Sequence of chain 41.D:
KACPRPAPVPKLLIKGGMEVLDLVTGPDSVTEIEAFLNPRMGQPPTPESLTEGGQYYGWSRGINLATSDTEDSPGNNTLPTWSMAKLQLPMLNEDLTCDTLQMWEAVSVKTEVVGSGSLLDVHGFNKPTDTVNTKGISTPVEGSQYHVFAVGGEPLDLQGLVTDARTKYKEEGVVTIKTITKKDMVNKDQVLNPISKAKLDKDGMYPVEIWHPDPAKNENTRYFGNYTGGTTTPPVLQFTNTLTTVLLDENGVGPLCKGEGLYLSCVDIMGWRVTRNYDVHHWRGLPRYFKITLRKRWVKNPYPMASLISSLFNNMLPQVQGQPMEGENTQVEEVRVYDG

Binding-site contacts:
Ligand atom O1A contacts residue TYR72 of chain 41.C at 3.6 Å.
Ligand atom O3 contacts residue VAL296 of chain 41.C at 4.4 Å.
Ligand atom O9 contacts residue ARG77 of chain 41.C at 3.8 Å.
Ligand atom C11 contacts residue TYR72 of chain 41.C at 4.3 Å (hydrophobic).
Ligand atom C10 contacts residue TYR72 of chain 41.C at 4.0 Å (hydrophobic).
Ligand atom O6 contacts residue ASN93 of chain 41.C at 3.4 Å (h-bond).
Ligand atom O3 contacts residue GLY78 of chain 41.C at 3.4 Å.
Ligand atom C2 contacts residue GLY78 of chain 41.C at 4.1 Å.
Ligand atom O4 contacts residue TYR72 of chain 41.C at 3.8 Å.
Ligand atom C4 contacts residue HIS298 of chain 41.C at 3.8 Å.
Ligand atom O4 contacts residue ILE79 of chain 41.C at 3.7 Å.
Ligand atom C4 contacts residue ARG77 of chain 41.C at 4.4 Å.
Ligand atom O4 contacts residue THR291 of chain 41.C at 3.3 Å.
Ligand atom O1A contacts residue ARG77 of chain 41.C at 3.0 Å (salt-bridge).
Ligand atom O1A contacts residue GLY78 of chain 41.C at 3.8 Å.
Ligand atom C4 contacts residue GLY78 of chain 41.C at 3.2 Å.
Ligand atom O4 contacts residue ARG289 of chain 41.C at 4.5 Å.
Ligand atom C1 contacts residue ARG77 of chain 41.C at 3.3 Å.
Ligand atom C6 contacts residue ASN93 of chain 41.C at 3.7 Å.
Ligand atom C5 contacts residue TYR72 of chain 41.C at 3.6 Å (hydrophobic).
Ligand atom C1 contacts residue TYR72 of chain 41.C at 4.3 Å (hydrophobic).
Ligand atom C3 contacts residue ARG77 of chain 41.C at 4.2 Å.
Ligand atom C1 contacts residue GLY78 of chain 41.C at 4.2 Å.
Ligand atom O8 contacts residue ARG77 of chain 41.C at 3.6 Å (salt-bridge).
Ligand atom O4 contacts residue HIS298 of chain 41.C at 3.2 Å (h-bond).
Ligand atom C11 contacts residue ASP85 of chain 41.D at 4.0 Å.
Ligand atom O10 contacts residue ASN293 of chain 41.C at 4.5 Å.
Ligand atom O10 contacts residue THR291 of chain 41.C at 4.4 Å.
Ligand atom O1B contacts residue TYR72 of chain 41.C at 4.4 Å.
Ligand atom C3 contacts residue HIS298 of chain 41.C at 3.5 Å.
Ligand atom C4 contacts residue TYR72 of chain 41.C at 3.4 Å (hydrophobic).
Ligand atom C3 contacts residue GLY78 of chain 41.C at 3.9 Å.
Ligand atom C2 contacts residue ARG77 of chain 41.C at 4.4 Å.
Ligand atom O1B contacts residue ARG77 of chain 41.C at 2.7 Å (salt-bridge).
Ligand atom C6 contacts residue TYR72 of chain 41.C at 3.9 Å (hydrophobic).
Ligand atom N5 contacts residue TYR72 of chain 41.C at 3.1 Å (h-bond).
Ligand atom C3 contacts residue GLY78 of chain 41.C at 4.3 Å.
Ligand atom O1A contacts residue HIS298 of chain 41.C at 4.3 Å.
Ligand atom O4 contacts residue GLY78 of chain 41.C at 3.1 Å.
Ligand atom O4 contacts residue ASN80 of chain 41.C at 4.3 Å.

The protein below binds the small molecule below.
Small molecule (SMILES): CC(=O)N[C@H]1[C@H]([C@H](O)[C@H](O)CO)O[C@@](O[C@H]2[C@@H](O)[C@@H](CO)O[C@@H](O[C@H]3[C@H](O)[C@@H](O)[C@H](O)O[C@@H]3CO)[C@@H]2O)(C(=O)O)C[C@@H]1O

Sequence of chain 41.C:
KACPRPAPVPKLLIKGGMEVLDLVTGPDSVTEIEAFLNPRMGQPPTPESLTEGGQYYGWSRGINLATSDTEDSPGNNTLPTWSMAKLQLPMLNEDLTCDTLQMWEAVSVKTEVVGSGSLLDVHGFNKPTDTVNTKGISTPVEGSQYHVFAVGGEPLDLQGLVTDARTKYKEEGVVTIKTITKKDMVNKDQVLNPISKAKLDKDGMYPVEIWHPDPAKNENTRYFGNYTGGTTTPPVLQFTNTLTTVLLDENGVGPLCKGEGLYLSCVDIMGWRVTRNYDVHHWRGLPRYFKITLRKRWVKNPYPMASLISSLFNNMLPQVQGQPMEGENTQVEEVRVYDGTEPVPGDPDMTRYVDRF